A protein and the small-molecule ligand that binds it are described below.
Small molecule (SMILES): COC(=O)c1cccc(-c2ccc(O[C@H]3O[C@H](CO)[C@@H](O)[C@H](O)[C@@H]3O)cc2)c1

Binding-site contacts:
Ligand atom O21 contacts residue ASP47 of chain 1.D at 3.2 Å (salt-bridge).
Ligand atom O24 contacts residue ASN135 of chain 1.D at 2.6 Å (h-bond).
Ligand atom C15 contacts residue ASP54 of chain 1.D at 3.4 Å.
Ligand atom O23 contacts residue ASP140 of chain 1.D at 3.1 Å (salt-bridge).
Ligand atom C8 contacts residue TYR48 of chain 1.D at 3.2 Å (hydrophobic).
Ligand atom O25 contacts residue ILE13 of chain 1.D at 3.4 Å.
Ligand atom C3 contacts residue TYR48 of chain 1.D at 3.6 Å (hydrophobic).
Ligand atom C15 contacts residue PHE1 of chain 1.D at 3.7 Å (hydrophobic).
Ligand atom C10 contacts residue TYR48 of chain 1.D at 3.3 Å (hydrophobic).
Ligand atom C20 contacts residue TYR48 of chain 1.D at 3.8 Å (hydrophobic).
Ligand atom C15 contacts residue GLN133 of chain 1.D at 3.6 Å.
Ligand atom O26 contacts residue ASN46 of chain 1.D at 3.0 Å (h-bond).
Ligand atom C20 contacts residue ASP47 of chain 1.D at 3.7 Å.
Ligand atom C17 contacts residue PHE1 of chain 1.D at 3.6 Å (hydrophobic).
Ligand atom O21 contacts residue TYR48 of chain 1.D at 3.6 Å.
Ligand atom C9 contacts residue TYR48 of chain 1.D at 3.6 Å (hydrophobic).
Ligand atom O21 contacts residue ARG98 of chain 1.D at 2.8 Å (salt-bridge).
Ligand atom O26 contacts residue ASP47 of chain 1.D at 3.1 Å (salt-bridge).
Ligand atom C11 contacts residue TYR48 of chain 1.D at 3.5 Å (hydrophobic).
Ligand atom C20 contacts residue ASN46 of chain 1.D at 3.2 Å.
Ligand atom O26 contacts residue PHE1 of chain 1.D at 2.9 Å (h-bond).
Ligand atom O23 contacts residue GLN133 of chain 1.D at 3.1 Å (h-bond).
Ligand atom O26 contacts residue ASP54 of chain 1.D at 2.5 Å (salt-bridge).
Ligand atom C14 contacts residue ASN135 of chain 1.D at 3.7 Å.
Ligand atom C5 contacts residue TYR48 of chain 1.D at 3.6 Å (hydrophobic).
Ligand atom O23 contacts residue PHE142 of chain 1.D at 3.8 Å.
Ligand atom C13 contacts residue TYR48 of chain 1.D at 3.6 Å (hydrophobic).
Ligand atom C15 contacts residue ASN135 of chain 1.D at 3.7 Å.
Ligand atom C1 contacts residue TYR48 of chain 1.D at 3.7 Å (hydrophobic).
Ligand atom O25 contacts residue PHE1 of chain 1.D at 2.8 Å (h-bond).
Ligand atom O22 contacts residue PHE1 of chain 1.D at 3.0 Å (h-bond).
Ligand atom C18 contacts residue PHE1 of chain 1.D at 3.7 Å (hydrophobic).
Ligand atom C14 contacts residue ASP140 of chain 1.D at 3.7 Å.
Ligand atom C20 contacts residue ASP54 of chain 1.D at 3.5 Å.
Ligand atom C2 contacts residue TYR48 of chain 1.D at 3.6 Å (hydrophobic).
Ligand atom C16 contacts residue PHE1 of chain 1.D at 3.7 Å (hydrophobic).
Ligand atom C20 contacts residue PHE1 of chain 1.D at 3.8 Å (hydrophobic).
Ligand atom O24 contacts residue GLN133 of chain 1.D at 3.4 Å (h-bond).
Ligand atom O23 contacts residue ASN135 of chain 1.D at 3.6 Å (h-bond).
Ligand atom O24 contacts residue ASP54 of chain 1.D at 2.6 Å (salt-bridge).

Sequence of chain 1.D:
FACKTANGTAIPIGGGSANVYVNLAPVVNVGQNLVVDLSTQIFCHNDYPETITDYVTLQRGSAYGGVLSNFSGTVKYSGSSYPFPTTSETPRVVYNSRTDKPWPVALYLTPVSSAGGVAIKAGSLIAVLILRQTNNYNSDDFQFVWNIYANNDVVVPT